Sequence of chain 1.A:
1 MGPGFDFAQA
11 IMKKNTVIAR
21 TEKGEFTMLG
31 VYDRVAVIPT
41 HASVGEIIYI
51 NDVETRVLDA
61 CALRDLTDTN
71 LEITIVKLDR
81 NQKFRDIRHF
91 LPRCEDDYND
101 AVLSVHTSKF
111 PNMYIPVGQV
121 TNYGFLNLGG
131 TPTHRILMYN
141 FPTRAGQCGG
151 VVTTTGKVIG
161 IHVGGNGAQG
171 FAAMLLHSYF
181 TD

This protein binds this small molecule.
Small molecule (SMILES): C[C@H]1CCCN(S(C)(=O)=O)[C@@H]1CO

Binding-site contacts:
Ligand atom C1 contacts residue GLU54 of chain 1.A at 3.8 Å.
Ligand atom O contacts residue TYR49 of chain 1.A at 2.4 Å (h-bond).
Ligand atom C contacts residue GLU54 of chain 1.A at 2.8 Å.
Ligand atom C6 contacts residue ILE47 of chain 1.A at 3.9 Å (hydrophobic).
Ligand atom C7 contacts residue GLU54 of chain 1.A at 3.3 Å.
Ligand atom C contacts residue TYR49 of chain 1.A at 3.2 Å (hydrophobic).
Ligand atom C7 contacts residue ILE47 of chain 1.A at 3.9 Å (hydrophobic).
Ligand atom C1 contacts residue TYR49 of chain 1.A at 4.1 Å (hydrophobic).
Ligand atom C3 contacts residue TYR49 of chain 1.A at 3.5 Å (hydrophobic).
Ligand atom C2 contacts residue TYR49 of chain 1.A at 3.8 Å (hydrophobic).